Binding-site contacts:
Ligand atom C2 contacts residue PRO416 of chain 1.Q at 4.2 Å (hydrophobic).
Ligand atom C4 contacts residue PRO416 of chain 1.Q at 4.0 Å (hydrophobic).
Ligand atom C5 contacts residue PRO205 of chain 1.Q at 4.2 Å (hydrophobic).
Ligand atom O5' contacts residue DC1 of chain 1.OC at 2.5 Å (h-bond).
Ligand atom P contacts residue DC1 of chain 1.OC at 1.6 Å.
Ligand atom N1 contacts residue GLY424 of chain 1.Q at 3.9 Å.
Ligand atom C8 contacts residue PRO416 of chain 1.Q at 4.5 Å (hydrophobic).
Ligand atom OP2 contacts residue ASP411 of chain 1.F at 4.2 Å.
Ligand atom C5' contacts residue DC1 of chain 1.OC at 3.8 Å.
Ligand atom N3 contacts residue PRO205 of chain 1.Q at 4.4 Å.
Ligand atom N9 contacts residue PRO416 of chain 1.Q at 4.3 Å.
Ligand atom N6 contacts residue SER417 of chain 1.Q at 3.5 Å.
Ligand atom OP2 contacts residue DC1 of chain 1.OC at 2.5 Å (h-bond).
Ligand atom C5 contacts residue PRO416 of chain 1.Q at 3.2 Å (hydrophobic).
Ligand atom N6 contacts residue PRO416 of chain 1.Q at 2.8 Å (h-bond).
Ligand atom N1 contacts residue PRO416 of chain 1.Q at 3.4 Å (h-bond).
Ligand atom C5 contacts residue HIS415 of chain 1.Q at 4.3 Å.
Ligand atom N7 contacts residue HIS415 of chain 1.Q at 3.0 Å (h-bond).
Ligand atom C2 contacts residue GLY424 of chain 1.Q at 4.1 Å.
Ligand atom C2 contacts residue PRO205 of chain 1.Q at 4.0 Å (hydrophobic).
Ligand atom C6 contacts residue PRO205 of chain 1.Q at 3.9 Å (hydrophobic).
Ligand atom OP1 contacts residue DC1 of chain 1.OC at 2.5 Å (h-bond).
Ligand atom O4' contacts residue DC1 of chain 1.OC at 4.2 Å.
Ligand atom C2' contacts residue PRO416 of chain 1.Q at 4.5 Å (hydrophobic).
Ligand atom C8 contacts residue HIS415 of chain 1.Q at 3.3 Å.
Ligand atom N6 contacts residue ASN394 of chain 1.Q at 4.3 Å.
Ligand atom C6 contacts residue PRO416 of chain 1.Q at 2.9 Å (hydrophobic).
Ligand atom N7 contacts residue PRO416 of chain 1.Q at 3.7 Å.
Ligand atom N6 contacts residue PRO205 of chain 1.Q at 4.2 Å.
Ligand atom N1 contacts residue PRO205 of chain 1.Q at 4.0 Å.
Ligand atom N3 contacts residue PRO416 of chain 1.Q at 4.1 Å.

Sequence of chain 1.Q:
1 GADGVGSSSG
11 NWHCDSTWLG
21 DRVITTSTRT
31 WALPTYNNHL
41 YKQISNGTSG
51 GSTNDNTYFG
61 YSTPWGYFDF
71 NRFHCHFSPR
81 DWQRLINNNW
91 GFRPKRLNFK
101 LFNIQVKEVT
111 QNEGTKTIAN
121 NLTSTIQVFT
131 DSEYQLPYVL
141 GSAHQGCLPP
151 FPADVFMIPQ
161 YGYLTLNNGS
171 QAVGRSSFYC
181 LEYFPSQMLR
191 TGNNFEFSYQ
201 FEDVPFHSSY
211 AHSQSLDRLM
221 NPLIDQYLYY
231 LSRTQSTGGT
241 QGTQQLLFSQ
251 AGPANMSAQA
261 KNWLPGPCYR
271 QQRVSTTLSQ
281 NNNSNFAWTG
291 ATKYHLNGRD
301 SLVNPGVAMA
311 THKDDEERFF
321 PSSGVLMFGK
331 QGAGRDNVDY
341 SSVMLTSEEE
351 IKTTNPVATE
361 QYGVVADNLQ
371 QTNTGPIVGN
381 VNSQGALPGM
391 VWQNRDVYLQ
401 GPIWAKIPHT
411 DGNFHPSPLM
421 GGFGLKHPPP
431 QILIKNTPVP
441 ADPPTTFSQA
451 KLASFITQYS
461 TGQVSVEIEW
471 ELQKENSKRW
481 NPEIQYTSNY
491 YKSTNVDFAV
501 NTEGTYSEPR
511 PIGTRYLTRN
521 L

A protein and the small-molecule ligand that binds it are described below.
Small molecule (SMILES): Nc1ncnc2c1ncn2[C@H]1C[C@H](O)[C@@H](COP(=O)(O)O)O1

Sequence of chain 1.F:
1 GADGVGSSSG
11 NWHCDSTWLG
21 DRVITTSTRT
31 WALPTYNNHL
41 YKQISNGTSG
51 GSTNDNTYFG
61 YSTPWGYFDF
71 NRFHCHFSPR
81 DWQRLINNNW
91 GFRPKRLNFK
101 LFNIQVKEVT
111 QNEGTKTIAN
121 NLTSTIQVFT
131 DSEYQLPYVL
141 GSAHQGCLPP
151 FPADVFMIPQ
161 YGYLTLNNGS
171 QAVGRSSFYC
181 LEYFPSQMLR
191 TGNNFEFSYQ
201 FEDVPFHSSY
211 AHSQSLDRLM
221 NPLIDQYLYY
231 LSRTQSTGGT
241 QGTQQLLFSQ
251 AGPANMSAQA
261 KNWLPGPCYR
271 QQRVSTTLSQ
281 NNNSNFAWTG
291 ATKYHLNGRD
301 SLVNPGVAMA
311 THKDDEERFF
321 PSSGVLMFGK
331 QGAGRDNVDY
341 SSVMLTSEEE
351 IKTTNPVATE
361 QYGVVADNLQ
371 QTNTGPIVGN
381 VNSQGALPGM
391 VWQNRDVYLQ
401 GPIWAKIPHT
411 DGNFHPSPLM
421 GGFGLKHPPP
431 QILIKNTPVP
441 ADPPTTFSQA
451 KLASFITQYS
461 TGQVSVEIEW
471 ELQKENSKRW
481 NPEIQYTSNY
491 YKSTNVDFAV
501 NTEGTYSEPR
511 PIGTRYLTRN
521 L